Binding-site contacts:
Ligand atom C6 contacts residue TYR50 of chain 1.A at 3.1 Å (hydrophobic).
Ligand atom C5 contacts residue TYR50 of chain 1.A at 3.6 Å (hydrophobic).
Ligand atom O7 contacts residue TYR100 of chain 1.B at 2.8 Å (h-bond).
Ligand atom C5 contacts residue ASN20 of chain 1.I at 3.6 Å.
Ligand atom C3 contacts residue ASN20 of chain 1.I at 3.8 Å.
Ligand atom C1 contacts residue ASN20 of chain 1.I at 1.4 Å.
Ligand atom O6 contacts residue TYR50 of chain 1.A at 4.3 Å.
Ligand atom C1 contacts residue TYR100 of chain 1.B at 4.0 Å (hydrophobic).
Ligand atom C8 contacts residue PHE19 of chain 1.I at 3.6 Å (hydrophobic).
Ligand atom O6 contacts residue ILE111 of chain 1.B at 4.5 Å.
Ligand atom C8 contacts residue VAL44 of chain 1.I at 3.7 Å (hydrophobic).
Ligand atom C7 contacts residue ASP16 of chain 1.I at 3.9 Å.
Ligand atom C7 contacts residue ASN20 of chain 1.I at 3.2 Å.
Ligand atom N2 contacts residue TYR100 of chain 1.B at 4.5 Å.
Ligand atom O7 contacts residue ASP16 of chain 1.I at 3.1 Å.
Ligand atom C4 contacts residue ASN20 of chain 1.I at 4.2 Å.
Ligand atom O5 contacts residue TYR100 of chain 1.B at 3.8 Å.
Ligand atom N2 contacts residue ASN20 of chain 1.I at 3.1 Å (h-bond).
Ligand atom O7 contacts residue ASN20 of chain 1.I at 2.8 Å (h-bond).
Ligand atom O5 contacts residue TYR50 of chain 1.A at 4.5 Å.
Ligand atom C7 contacts residue PHE19 of chain 1.I at 4.4 Å (hydrophobic).
Ligand atom O6 contacts residue TYR100 of chain 1.B at 3.8 Å.
Ligand atom C7 contacts residue TYR100 of chain 1.B at 4.0 Å (hydrophobic).
Ligand atom O5 contacts residue ILE111 of chain 1.B at 4.3 Å.
Ligand atom C2 contacts residue ASN20 of chain 1.I at 2.5 Å.
Ligand atom C8 contacts residue ASN20 of chain 1.I at 4.5 Å.
Ligand atom C8 contacts residue ASP16 of chain 1.I at 4.0 Å.
Ligand atom O5 contacts residue ASN20 of chain 1.I at 2.3 Å (h-bond).
Ligand atom C2 contacts residue TYR100 of chain 1.B at 4.0 Å (hydrophobic).

Sequence of chain 1.A:
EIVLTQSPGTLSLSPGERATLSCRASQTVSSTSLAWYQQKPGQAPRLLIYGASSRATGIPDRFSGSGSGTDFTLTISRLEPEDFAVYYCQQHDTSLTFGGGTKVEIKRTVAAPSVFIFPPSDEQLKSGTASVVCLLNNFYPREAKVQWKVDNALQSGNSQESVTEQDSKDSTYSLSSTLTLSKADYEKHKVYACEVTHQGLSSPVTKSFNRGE

Sequence of chain 1.B:
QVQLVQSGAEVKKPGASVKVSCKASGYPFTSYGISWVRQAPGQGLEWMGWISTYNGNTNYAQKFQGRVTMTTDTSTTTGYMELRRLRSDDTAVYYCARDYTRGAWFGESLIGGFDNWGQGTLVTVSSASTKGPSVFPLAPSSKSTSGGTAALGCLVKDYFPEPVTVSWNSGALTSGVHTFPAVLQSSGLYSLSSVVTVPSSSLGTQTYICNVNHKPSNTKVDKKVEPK

A small-molecule ligand and the protein it binds are described below.
Small molecule (SMILES): CC(=O)N[C@@H]1[C@@H](O)[C@H](O)[C@@H](CO)O[C@H]1O

Sequence of chain 1.I:
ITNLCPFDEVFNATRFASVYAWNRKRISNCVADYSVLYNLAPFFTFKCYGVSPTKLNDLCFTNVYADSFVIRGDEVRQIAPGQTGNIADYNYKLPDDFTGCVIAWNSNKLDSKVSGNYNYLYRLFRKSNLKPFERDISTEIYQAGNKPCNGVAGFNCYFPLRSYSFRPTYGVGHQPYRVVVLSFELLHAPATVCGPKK